This small molecule binds to this protein.
Small molecule (SMILES): Nc1ncnc2c1ncn2[C@H]1C[C@H](O)[C@@H](COP(=O)(O)O)O1

Binding-site contacts:
Ligand atom N7 contacts residue PRO419 of chain 1.ZA at 4.0 Å.
Ligand atom C5 contacts residue SER631 of chain 1.ZA at 3.9 Å.
Ligand atom C2' contacts residue HIS629 of chain 1.ZA at 4.5 Å.
Ligand atom N1 contacts residue GLY638 of chain 1.ZA at 3.5 Å (h-bond).
Ligand atom N6 contacts residue PHE637 of chain 1.ZA at 4.0 Å.
Ligand atom C6 contacts residue SER631 of chain 1.ZA at 4.3 Å.
Ligand atom O1P contacts residue PRO630 of chain 1.ZA at 4.3 Å.
Ligand atom N6 contacts residue PRO419 of chain 1.ZA at 4.5 Å.
Ligand atom O5' contacts residue PRO630 of chain 1.ZA at 3.9 Å.
Ligand atom O1P contacts residue LYS640 of chain 1.ZA at 4.4 Å.
Ligand atom N6 contacts residue GLY638 of chain 1.ZA at 3.0 Å (h-bond).
Ligand atom N1 contacts residue VAL418 of chain 1.ZA at 4.1 Å.
Ligand atom N7 contacts residue SER631 of chain 1.ZA at 3.3 Å.
Ligand atom N7 contacts residue HIS629 of chain 1.ZA at 4.3 Å.
Ligand atom C8 contacts residue HIS629 of chain 1.ZA at 3.6 Å.
Ligand atom N9 contacts residue HIS629 of chain 1.ZA at 4.3 Å.
Ligand atom C5 contacts residue PRO630 of chain 1.ZA at 4.1 Å (hydrophobic).
Ligand atom C6 contacts residue PRO630 of chain 1.ZA at 4.3 Å (hydrophobic).
Ligand atom P contacts residue HIS627 of chain 1.ZA at 4.0 Å.
Ligand atom C6 contacts residue PRO419 of chain 1.ZA at 4.1 Å (hydrophobic).
Ligand atom O4' contacts residue PRO630 of chain 1.ZA at 3.4 Å.
Ligand atom C1' contacts residue PRO630 of chain 1.ZA at 4.0 Å (hydrophobic).
Ligand atom N1 contacts residue PRO630 of chain 1.ZA at 4.0 Å.
Ligand atom C8 contacts residue PRO419 of chain 1.ZA at 4.4 Å (hydrophobic).
Ligand atom C4 contacts residue PRO630 of chain 1.ZA at 3.6 Å (hydrophobic).
Ligand atom C6 contacts residue GLY638 of chain 1.ZA at 3.9 Å.
Ligand atom N9 contacts residue PRO630 of chain 1.ZA at 4.0 Å.
Ligand atom O4' contacts residue HIS629 of chain 1.ZA at 4.2 Å.
Ligand atom C6 contacts residue VAL418 of chain 1.ZA at 4.0 Å (hydrophobic).
Ligand atom N3 contacts residue PRO630 of chain 1.ZA at 3.3 Å.
Ligand atom C4 contacts residue SER631 of chain 1.ZA at 4.4 Å.
Ligand atom C1' contacts residue HIS629 of chain 1.ZA at 3.8 Å.
Ligand atom C5 contacts residue PRO419 of chain 1.ZA at 4.0 Å (hydrophobic).
Ligand atom N1 contacts residue PRO419 of chain 1.ZA at 4.4 Å.
Ligand atom C4 contacts residue PRO419 of chain 1.ZA at 4.4 Å (hydrophobic).
Ligand atom C8 contacts residue SER631 of chain 1.ZA at 3.8 Å.
Ligand atom N6 contacts residue SER631 of chain 1.ZA at 4.2 Å.
Ligand atom N6 contacts residue VAL418 of chain 1.ZA at 3.5 Å.
Ligand atom P contacts residue PRO630 of chain 1.ZA at 4.5 Å.
Ligand atom C2 contacts residue PRO630 of chain 1.ZA at 3.5 Å (hydrophobic).

Sequence of chain 1.ZA:
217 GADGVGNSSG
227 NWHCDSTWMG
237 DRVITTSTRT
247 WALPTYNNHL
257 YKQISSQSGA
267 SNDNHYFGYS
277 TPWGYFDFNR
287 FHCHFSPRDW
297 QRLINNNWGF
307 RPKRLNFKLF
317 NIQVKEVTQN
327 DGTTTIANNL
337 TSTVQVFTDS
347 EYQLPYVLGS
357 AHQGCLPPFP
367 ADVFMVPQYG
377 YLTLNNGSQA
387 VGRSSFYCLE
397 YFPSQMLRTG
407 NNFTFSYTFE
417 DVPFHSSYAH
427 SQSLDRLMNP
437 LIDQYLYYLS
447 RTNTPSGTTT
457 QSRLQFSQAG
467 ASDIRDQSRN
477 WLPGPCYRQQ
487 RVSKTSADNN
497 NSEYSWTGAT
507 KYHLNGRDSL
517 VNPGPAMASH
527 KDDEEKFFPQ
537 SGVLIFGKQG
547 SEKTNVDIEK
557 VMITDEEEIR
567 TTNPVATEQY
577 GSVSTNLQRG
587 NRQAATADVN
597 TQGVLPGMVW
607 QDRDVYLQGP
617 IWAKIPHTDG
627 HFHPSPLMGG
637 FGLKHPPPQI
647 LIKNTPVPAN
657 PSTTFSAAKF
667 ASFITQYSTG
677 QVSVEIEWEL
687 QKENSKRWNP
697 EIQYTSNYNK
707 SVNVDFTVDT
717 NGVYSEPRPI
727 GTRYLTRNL